This small molecule binds to this protein.
Small molecule (SMILES): CC(=O)N[C@@H]1[C@@H](O)[C@H](O)[C@@H](CO)O[C@H]1O

Sequence of chain 1.A:
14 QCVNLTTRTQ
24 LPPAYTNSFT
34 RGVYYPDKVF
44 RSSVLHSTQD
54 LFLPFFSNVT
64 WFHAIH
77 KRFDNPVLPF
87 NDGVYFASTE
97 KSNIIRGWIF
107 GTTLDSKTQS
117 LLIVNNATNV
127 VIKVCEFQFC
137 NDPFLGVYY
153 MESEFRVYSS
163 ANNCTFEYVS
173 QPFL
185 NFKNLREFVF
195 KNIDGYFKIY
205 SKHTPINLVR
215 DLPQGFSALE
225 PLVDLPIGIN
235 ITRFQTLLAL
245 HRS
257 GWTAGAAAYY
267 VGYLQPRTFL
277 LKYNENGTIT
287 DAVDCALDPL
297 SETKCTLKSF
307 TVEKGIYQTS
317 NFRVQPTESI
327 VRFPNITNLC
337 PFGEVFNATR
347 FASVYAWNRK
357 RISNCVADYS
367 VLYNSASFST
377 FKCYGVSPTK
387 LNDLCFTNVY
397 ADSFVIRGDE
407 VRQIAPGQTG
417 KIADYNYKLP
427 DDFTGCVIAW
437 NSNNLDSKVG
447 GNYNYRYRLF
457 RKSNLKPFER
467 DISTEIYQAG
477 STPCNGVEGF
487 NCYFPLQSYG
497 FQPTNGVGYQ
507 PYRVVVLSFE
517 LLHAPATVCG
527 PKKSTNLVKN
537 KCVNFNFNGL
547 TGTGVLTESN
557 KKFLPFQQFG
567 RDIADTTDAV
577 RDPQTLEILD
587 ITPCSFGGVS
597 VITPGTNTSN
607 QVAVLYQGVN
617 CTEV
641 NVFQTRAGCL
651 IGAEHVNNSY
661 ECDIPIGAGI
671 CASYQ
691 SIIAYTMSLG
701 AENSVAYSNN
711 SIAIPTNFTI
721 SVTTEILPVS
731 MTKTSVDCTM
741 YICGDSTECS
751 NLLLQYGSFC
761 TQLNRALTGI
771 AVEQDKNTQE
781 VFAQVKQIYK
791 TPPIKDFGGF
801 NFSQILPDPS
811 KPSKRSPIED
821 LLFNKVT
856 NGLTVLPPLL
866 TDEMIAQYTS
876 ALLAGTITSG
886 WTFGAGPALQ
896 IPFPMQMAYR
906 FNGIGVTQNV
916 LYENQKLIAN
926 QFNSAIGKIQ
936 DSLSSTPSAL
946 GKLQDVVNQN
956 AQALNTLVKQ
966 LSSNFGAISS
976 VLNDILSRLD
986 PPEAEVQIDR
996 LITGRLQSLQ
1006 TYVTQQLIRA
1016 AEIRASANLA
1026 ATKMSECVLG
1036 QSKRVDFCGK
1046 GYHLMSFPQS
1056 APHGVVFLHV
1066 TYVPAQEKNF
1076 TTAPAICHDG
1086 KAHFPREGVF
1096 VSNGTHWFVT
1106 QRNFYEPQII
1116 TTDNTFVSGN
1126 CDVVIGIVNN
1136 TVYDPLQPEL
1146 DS

Binding-site contacts:
Ligand atom C8 contacts residue GLN580 of chain 1.A at 3.4 Å.
Ligand atom N2 contacts residue ASN331 of chain 1.A at 2.8 Å (h-bond).
Ligand atom O5 contacts residue ASN331 of chain 1.A at 2.4 Å (h-bond).
Ligand atom C8 contacts residue PRO579 of chain 1.A at 4.4 Å (hydrophobic).
Ligand atom N2 contacts residue GLN580 of chain 1.A at 2.7 Å (h-bond).
Ligand atom C4 contacts residue ASN331 of chain 1.A at 4.2 Å.
Ligand atom C7 contacts residue ASN331 of chain 1.A at 3.3 Å.
Ligand atom C7 contacts residue GLN580 of chain 1.A at 3.4 Å.
Ligand atom C3 contacts residue GLN580 of chain 1.A at 4.2 Å.
Ligand atom C8 contacts residue LEU582 of chain 1.A at 3.8 Å (hydrophobic).
Ligand atom C1 contacts residue ASN331 of chain 1.A at 1.4 Å.
Ligand atom C1 contacts residue GLN580 of chain 1.A at 3.7 Å.
Ligand atom C2 contacts residue ASN331 of chain 1.A at 2.4 Å.
Ligand atom C2 contacts residue GLN580 of chain 1.A at 3.6 Å.
Ligand atom C3 contacts residue ASN331 of chain 1.A at 3.8 Å.
Ligand atom O7 contacts residue ASN331 of chain 1.A at 3.3 Å (h-bond).
Ligand atom C8 contacts residue ASN331 of chain 1.A at 4.4 Å.
Ligand atom C5 contacts residue ASN331 of chain 1.A at 3.7 Å.